Sequence of chain 1.N:
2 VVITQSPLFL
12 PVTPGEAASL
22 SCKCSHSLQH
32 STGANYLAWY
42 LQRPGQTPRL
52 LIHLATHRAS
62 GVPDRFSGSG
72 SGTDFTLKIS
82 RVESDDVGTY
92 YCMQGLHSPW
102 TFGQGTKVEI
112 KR

Binding-site contacts:
Ligand atom C4 contacts residue HIS125 of chain 1.J at 3.2 Å.
Ligand atom C5 contacts residue HIS76 of chain 1.J at 3.6 Å.
Ligand atom C8 contacts residue GLN100 of chain 1.D at 2.7 Å.
Ligand atom N2 contacts residue LEU127 of chain 1.J at 3.2 Å.
Ligand atom C8 contacts residue THR33 of chain 1.N at 2.8 Å.
Ligand atom O2 contacts residue HIS125 of chain 1.J at 2.9 Å.
Ligand atom C2 contacts residue HIS58 of chain 1.N at 3.4 Å.
Ligand atom C1 contacts residue ASN122 of chain 1.D at 1.3 Å.
Ligand atom O3 contacts residue LYS124 of chain 1.J at 2.8 Å (salt-bridge).
Ligand atom C7 contacts residue LEU127 of chain 1.J at 3.3 Å (hydrophobic).
Ligand atom C5 contacts residue ASN122 of chain 1.D at 3.7 Å.
Ligand atom C2 contacts residue ASN122 of chain 1.D at 2.2 Å.
Ligand atom C7 contacts residue ASN122 of chain 1.D at 3.4 Å.
Ligand atom O4 contacts residue LYS124 of chain 1.J at 2.4 Å (salt-bridge).
Ligand atom C3 contacts residue LEU127 of chain 1.J at 2.7 Å (hydrophobic).
Ligand atom O4 contacts residue HIS125 of chain 1.J at 3.5 Å (h-bond).
Ligand atom C8 contacts residue LEU127 of chain 1.J at 3.6 Å (hydrophobic).
Ligand atom O2 contacts residue ARG126 of chain 1.J at 2.5 Å (salt-bridge).
Ligand atom O3 contacts residue ASN54 of chain 1.J at 3.6 Å (h-bond).
Ligand atom C5 contacts residue HIS125 of chain 1.J at 3.8 Å.
Ligand atom C3 contacts residue LYS124 of chain 1.J at 3.4 Å.
Ligand atom O3 contacts residue HIS76 of chain 1.J at 3.1 Å.
Ligand atom C6 contacts residue GLU77 of chain 1.J at 3.3 Å.
Ligand atom O5 contacts residue ASN122 of chain 1.D at 2.4 Å (h-bond).
Ligand atom C3 contacts residue ASN122 of chain 1.D at 3.6 Å.
Ligand atom O4 contacts residue GLU77 of chain 1.J at 3.4 Å (salt-bridge).
Ligand atom O4 contacts residue HIS76 of chain 1.J at 2.4 Å.
Ligand atom C3 contacts residue HIS76 of chain 1.J at 3.6 Å.
Ligand atom C2 contacts residue LYS124 of chain 1.J at 3.7 Å.
Ligand atom O3 contacts residue LEU127 of chain 1.J at 2.3 Å.
Ligand atom C2 contacts residue LEU127 of chain 1.J at 3.5 Å (hydrophobic).
Ligand atom C6 contacts residue HIS76 of chain 1.J at 3.6 Å.
Ligand atom O6 contacts residue HIS125 of chain 1.J at 3.7 Å.
Ligand atom O4 contacts residue ARG126 of chain 1.J at 3.3 Å (salt-bridge).
Ligand atom C6 contacts residue HIS125 of chain 1.J at 2.8 Å.
Ligand atom N2 contacts residue ASN122 of chain 1.D at 2.6 Å (h-bond).
Ligand atom C4 contacts residue LYS124 of chain 1.J at 3.7 Å.
Ligand atom O2 contacts residue LYS124 of chain 1.J at 3.7 Å.
Ligand atom C4 contacts residue HIS76 of chain 1.J at 2.6 Å.
Ligand atom O2 contacts residue HIS58 of chain 1.N at 2.2 Å.

The protein below binds the small molecule below.
Small molecule (SMILES): CC(=O)N[C@H]1[C@H](O[C@H]2[C@H](O)[C@@H](NC(C)=O)CO[C@@H]2CO)O[C@H](CO)[C@@H](O[C@@H]2O[C@H](CO[C@H]3O[C@H](CO[C@H]4O[C@H](CO)[C@@H](O)[C@H](O)[C@@H]4O)[C@@H](O)[C@H](O[C@H]4O[C@H](CO)[C@@H](O)[C@H](O)[C@@H]4O)[C@@H]3O)[C@@H](O)[C@H](O[C@H]3O[C@H](CO)[C@@H](O)[C@H](O)[C@@H]3O[C@H]3O[C@H](CO)[C@@H](O)[C@H](O)[C@@H]3O)[C@@H]2O)[C@@H]1O

Sequence of chain 1.J:
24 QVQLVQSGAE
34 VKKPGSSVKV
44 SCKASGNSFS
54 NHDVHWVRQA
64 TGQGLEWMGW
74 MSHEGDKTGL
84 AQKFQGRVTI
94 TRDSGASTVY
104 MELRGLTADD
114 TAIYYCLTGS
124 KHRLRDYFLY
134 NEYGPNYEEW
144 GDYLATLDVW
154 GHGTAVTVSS

Sequence of chain 1.D:
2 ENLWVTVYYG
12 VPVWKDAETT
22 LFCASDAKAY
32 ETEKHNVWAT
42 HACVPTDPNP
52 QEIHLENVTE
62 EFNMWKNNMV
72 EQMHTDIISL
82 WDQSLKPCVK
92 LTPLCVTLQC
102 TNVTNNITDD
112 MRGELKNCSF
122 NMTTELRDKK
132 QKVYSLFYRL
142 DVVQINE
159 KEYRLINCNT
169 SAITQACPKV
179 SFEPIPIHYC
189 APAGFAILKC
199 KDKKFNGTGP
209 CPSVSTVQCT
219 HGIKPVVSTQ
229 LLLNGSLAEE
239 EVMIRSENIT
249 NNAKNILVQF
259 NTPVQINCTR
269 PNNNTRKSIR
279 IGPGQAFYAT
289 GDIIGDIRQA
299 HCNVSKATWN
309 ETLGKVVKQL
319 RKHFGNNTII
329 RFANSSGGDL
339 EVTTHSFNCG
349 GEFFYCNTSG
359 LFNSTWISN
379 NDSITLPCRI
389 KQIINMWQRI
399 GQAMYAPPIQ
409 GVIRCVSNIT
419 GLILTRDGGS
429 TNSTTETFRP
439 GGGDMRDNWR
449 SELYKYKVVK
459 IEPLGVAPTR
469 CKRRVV